This protein binds this small molecule.
Small molecule (SMILES): OC[C@@H]1O[C@@](CO)(O[C@H]2O[C@H](CO)C(O)[C@@H](O)[C@@H]2O)[C@@H](O)[C@H]1O

Sequence of chain 1.G:
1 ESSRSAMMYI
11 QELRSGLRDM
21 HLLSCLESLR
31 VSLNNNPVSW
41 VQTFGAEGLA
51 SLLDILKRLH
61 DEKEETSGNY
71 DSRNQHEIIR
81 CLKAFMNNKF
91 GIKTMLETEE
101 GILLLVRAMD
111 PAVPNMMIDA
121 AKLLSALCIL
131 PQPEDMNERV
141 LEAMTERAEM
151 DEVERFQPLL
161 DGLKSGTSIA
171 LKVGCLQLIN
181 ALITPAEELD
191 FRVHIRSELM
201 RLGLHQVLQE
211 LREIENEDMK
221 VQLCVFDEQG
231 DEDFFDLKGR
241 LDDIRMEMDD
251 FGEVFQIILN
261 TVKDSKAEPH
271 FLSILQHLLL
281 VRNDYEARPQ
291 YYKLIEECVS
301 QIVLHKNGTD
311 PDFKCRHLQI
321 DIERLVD

Binding-site contacts:
Ligand atom O4 contacts residue HIS277 of chain 1.G at 3.0 Å.
Ligand atom C6 contacts residue LEU241 of chain 1.E at 4.1 Å (hydrophobic).
Ligand atom C5 contacts residue ARG245 of chain 1.E at 3.8 Å.
Ligand atom O4 contacts residue SER273 of chain 1.G at 4.0 Å.
Ligand atom C2 contacts residue GLU297 of chain 1.E at 4.5 Å.
Ligand atom C3 contacts residue GLU296 of chain 1.E at 3.6 Å.
Ligand atom O4 contacts residue ARG245 of chain 1.E at 3.6 Å.
Ligand atom O4 contacts residue SER300 of chain 1.E at 3.5 Å.
Ligand atom C4 contacts residue HIS277 of chain 1.G at 4.3 Å.
Ligand atom C6 contacts residue ARG245 of chain 1.E at 2.7 Å.
Ligand atom O3 contacts residue GLU297 of chain 1.E at 3.3 Å.
Ligand atom C4 contacts residue GLU296 of chain 1.E at 3.7 Å.
Ligand atom O5 contacts residue ARG245 of chain 1.E at 4.4 Å.
Ligand atom C4 contacts residue SER300 of chain 1.E at 4.0 Å.
Ligand atom O4 contacts residue LYS238 of chain 1.E at 3.2 Å.
Ligand atom C4 contacts residue ARG245 of chain 1.E at 3.9 Å.
Ligand atom O3 contacts residue GLU296 of chain 1.E at 2.6 Å (salt-bridge).
Ligand atom O3 contacts residue SER300 of chain 1.E at 4.0 Å.
Ligand atom O6 contacts residue ARG245 of chain 1.E at 3.0 Å (salt-bridge).
Ligand atom O4 contacts residue GLU296 of chain 1.E at 3.0 Å (salt-bridge).
Ligand atom C3 contacts residue GLU297 of chain 1.E at 4.3 Å.
Ligand atom C3 contacts residue SER300 of chain 1.E at 4.4 Å.
Ligand atom O2 contacts residue GLU297 of chain 1.E at 3.5 Å (salt-bridge).
Ligand atom O6 contacts residue LEU241 of chain 1.E at 4.1 Å.

Sequence of chain 1.E:
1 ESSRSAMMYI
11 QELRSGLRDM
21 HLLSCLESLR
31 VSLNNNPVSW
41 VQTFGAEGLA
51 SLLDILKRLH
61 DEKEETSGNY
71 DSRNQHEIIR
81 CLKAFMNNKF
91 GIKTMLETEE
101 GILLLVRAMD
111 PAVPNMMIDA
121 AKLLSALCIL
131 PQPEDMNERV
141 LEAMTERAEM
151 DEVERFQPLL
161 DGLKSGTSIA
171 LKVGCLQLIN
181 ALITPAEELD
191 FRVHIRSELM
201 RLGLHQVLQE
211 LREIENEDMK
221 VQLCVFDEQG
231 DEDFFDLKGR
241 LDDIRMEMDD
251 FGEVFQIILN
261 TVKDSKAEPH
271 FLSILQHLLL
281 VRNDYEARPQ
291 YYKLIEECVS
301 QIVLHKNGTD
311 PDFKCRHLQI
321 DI